Binding-site contacts:
Ligand atom C4 contacts residue PHE63 of chain 1.EA at 3.9 Å (hydrophobic).
Ligand atom C4 contacts residue LYS143 of chain 1.EA at 3.4 Å.
Ligand atom S contacts residue ARG31 of chain 1.EA at 3.9 Å.
Ligand atom C7 contacts residue GLN39 of chain 1.EA at 3.6 Å.
Ligand atom C3 contacts residue LYS143 of chain 1.EA at 4.0 Å.
Ligand atom C10 contacts residue PHE43 of chain 1.EA at 4.1 Å (hydrophobic).
Ligand atom C7 contacts residue LEU35 of chain 1.EA at 3.5 Å (hydrophobic).
Ligand atom C12 contacts residue LEU90 of chain 1.EA at 4.1 Å (hydrophobic).
Ligand atom C15 contacts residue ILE139 of chain 1.EA at 3.6 Å (hydrophobic).
Ligand atom C4 contacts residue PHE43 of chain 1.EA at 3.6 Å (hydrophobic).
Ligand atom C13 contacts residue TYR105 of chain 1.EA at 4.0 Å (hydrophobic).
Ligand atom C15 contacts residue GLY140 of chain 1.EA at 3.9 Å.
Ligand atom C2 contacts residue PHE63 of chain 1.EA at 3.9 Å (hydrophobic).
Ligand atom C9 contacts residue LEU35 of chain 1.EA at 4.1 Å (hydrophobic).
Ligand atom C7 contacts residue PHE43 of chain 1.EA at 3.8 Å (hydrophobic).
Ligand atom C13 contacts residue GLY140 of chain 1.EA at 4.0 Å.
Ligand atom C15 contacts residue VAL95 of chain 1.EA at 3.3 Å (hydrophobic).
Ligand atom C5 contacts residue LYS143 of chain 1.EA at 3.3 Å.
Ligand atom C7 contacts residue LYS143 of chain 1.EA at 4.1 Å.
Ligand atom C8 contacts residue LEU35 of chain 1.EA at 3.3 Å (hydrophobic).
Ligand atom C6 contacts residue GLN39 of chain 1.EA at 3.6 Å.
Ligand atom C14 contacts residue TYR124 of chain 1.EA at 3.8 Å (hydrophobic).
Ligand atom O1 contacts residue ALA144 of chain 1.EA at 4.0 Å.
Ligand atom C5 contacts residue PHE43 of chain 1.EA at 3.5 Å (hydrophobic).
Ligand atom C13 contacts residue TYR124 of chain 1.EA at 3.6 Å (hydrophobic).
Ligand atom C6 contacts residue LYS143 of chain 1.EA at 3.5 Å.
Ligand atom C12 contacts residue TYR105 of chain 1.EA at 3.8 Å (hydrophobic).
Ligand atom O2 contacts residue ARG31 of chain 1.EA at 2.5 Å (salt-bridge).
Ligand atom O3 contacts residue MET72 of chain 1.EA at 3.8 Å.
Ligand atom C6 contacts residue PHE43 of chain 1.EA at 3.4 Å (hydrophobic).
Ligand atom C14 contacts residue GLY140 of chain 1.EA at 3.9 Å.
Ligand atom N contacts residue MET72 of chain 1.EA at 3.9 Å.
Ligand atom C14 contacts residue VAL95 of chain 1.EA at 3.8 Å (hydrophobic).
Ligand atom C10 contacts residue LYS143 of chain 1.EA at 3.9 Å.
Ligand atom C16 contacts residue ILE139 of chain 1.EA at 4.0 Å (hydrophobic).
Ligand atom C3 contacts residue PHE63 of chain 1.EA at 3.5 Å (hydrophobic).
Ligand atom C16 contacts residue VAL95 of chain 1.EA at 3.3 Å (hydrophobic).
Ligand atom O1 contacts residue GLY140 of chain 1.EA at 3.8 Å.
Ligand atom O2 contacts residue ALA144 of chain 1.EA at 3.4 Å.
Ligand atom C11 contacts residue VAL95 of chain 1.EA at 3.7 Å (hydrophobic).

Sequence of chain 1.EA:
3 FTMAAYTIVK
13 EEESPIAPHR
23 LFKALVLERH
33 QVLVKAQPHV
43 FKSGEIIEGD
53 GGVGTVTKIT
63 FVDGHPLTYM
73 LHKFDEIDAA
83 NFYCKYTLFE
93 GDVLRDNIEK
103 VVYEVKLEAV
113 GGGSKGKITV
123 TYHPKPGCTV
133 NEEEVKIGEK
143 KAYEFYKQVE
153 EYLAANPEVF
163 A

This small molecule binds to this protein.
Small molecule (SMILES): O=S(=O)(O)c1cccc2cccc(Nc3ccccc3)c12